Sequence of chain 2.B:
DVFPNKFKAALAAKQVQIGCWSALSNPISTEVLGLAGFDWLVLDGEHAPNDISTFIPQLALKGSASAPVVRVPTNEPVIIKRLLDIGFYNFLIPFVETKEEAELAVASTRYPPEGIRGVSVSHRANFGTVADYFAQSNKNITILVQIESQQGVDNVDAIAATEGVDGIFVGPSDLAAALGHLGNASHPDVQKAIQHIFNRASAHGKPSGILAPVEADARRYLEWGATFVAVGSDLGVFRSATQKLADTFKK

This small molecule binds to this protein.
Small molecule (SMILES): CC(=O)C(=O)O

Sequence of chain 3.B:
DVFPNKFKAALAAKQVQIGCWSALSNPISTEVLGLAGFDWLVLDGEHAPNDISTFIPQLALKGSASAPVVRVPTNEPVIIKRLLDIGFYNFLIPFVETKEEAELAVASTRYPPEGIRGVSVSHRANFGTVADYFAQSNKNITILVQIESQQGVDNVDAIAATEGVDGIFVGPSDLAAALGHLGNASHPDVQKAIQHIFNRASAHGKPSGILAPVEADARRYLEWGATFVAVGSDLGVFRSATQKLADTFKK

Binding-site contacts:
Ligand atom C contacts residue GLY176 of chain 3.B at 3.6 Å.
Ligand atom CB contacts residue TRP24 of chain 3.B at 4.2 Å (hydrophobic).
Ligand atom OXT contacts residue ASP179 of chain 3.B at 4.3 Å.
Ligand atom O3 contacts residue GLU153 of chain 3.B at 3.4 Å (salt-bridge).
Ligand atom C contacts residue MG1 of chain 3.F at 3.3 Å.
Ligand atom CA contacts residue MG1 of chain 3.F at 3.3 Å.
Ligand atom CA contacts residue GLY176 of chain 3.B at 3.5 Å.
Ligand atom CA contacts residue ARG75 of chain 3.B at 4.3 Å.
Ligand atom O3 contacts residue PHE174 of chain 3.B at 4.4 Å.
Ligand atom O contacts residue GLU153 of chain 3.B at 3.6 Å.
Ligand atom O contacts residue GLY176 of chain 3.B at 3.5 Å.
Ligand atom O3 contacts residue GLY176 of chain 3.B at 3.8 Å.
Ligand atom CA contacts residue GLU153 of chain 3.B at 4.2 Å.
Ligand atom C contacts residue PRO177 of chain 3.B at 3.8 Å (hydrophobic).
Ligand atom CA contacts residue PRO177 of chain 3.B at 4.2 Å (hydrophobic).
Ligand atom CB contacts residue PHE174 of chain 3.B at 3.7 Å (hydrophobic).
Ligand atom CA contacts residue PHE174 of chain 3.B at 4.4 Å (hydrophobic).
Ligand atom CB contacts residue ARG75 of chain 3.B at 4.4 Å.
Ligand atom CB contacts residue LEU216 of chain 3.B at 3.4 Å (hydrophobic).
Ligand atom CB contacts residue GLN151 of chain 3.B at 4.5 Å.
Ligand atom CA contacts residue GLN151 of chain 3.B at 3.9 Å.
Ligand atom O contacts residue ASP179 of chain 3.B at 3.1 Å (salt-bridge).
Ligand atom OXT contacts residue MG1 of chain 3.F at 4.5 Å.
Ligand atom OXT contacts residue GLY176 of chain 3.B at 3.9 Å.
Ligand atom CB contacts residue VAL175 of chain 3.B at 4.5 Å (hydrophobic).
Ligand atom C contacts residue VAL123 of chain 2.B at 4.5 Å (hydrophobic).
Ligand atom O contacts residue SER178 of chain 3.B at 3.4 Å (h-bond).
Ligand atom O3 contacts residue MG1 of chain 3.F at 2.5 Å.
Ligand atom OXT contacts residue PRO177 of chain 3.B at 3.3 Å.
Ligand atom O3 contacts residue ARG75 of chain 3.B at 3.4 Å (salt-bridge).
Ligand atom O3 contacts residue GLN151 of chain 3.B at 2.9 Å (h-bond).
Ligand atom O contacts residue VAL123 of chain 2.B at 4.0 Å.
Ligand atom C contacts residue SER178 of chain 3.B at 3.6 Å.
Ligand atom O contacts residue PRO177 of chain 3.B at 4.0 Å.
Ligand atom C contacts residue GLU153 of chain 3.B at 4.3 Å.
Ligand atom C contacts residue ASP179 of chain 3.B at 4.1 Å.
Ligand atom OXT contacts residue SER178 of chain 3.B at 3.0 Å (h-bond).
Ligand atom CB contacts residue GLY176 of chain 3.B at 4.1 Å.
Ligand atom O contacts residue MG1 of chain 3.F at 2.7 Å.
Ligand atom CB contacts residue PRO177 of chain 3.B at 4.0 Å (hydrophobic).